Binding-site contacts:
Ligand atom C4 contacts residue LEU38 of chain 1.A at 3.8 Å (hydrophobic).
Ligand atom O1 contacts residue VAL33 of chain 1.A at 3.6 Å.
Ligand atom C9 contacts residue ARG91 of chain 1.A at 4.3 Å.
Ligand atom N contacts residue ILE40 of chain 1.A at 4.0 Å.
Ligand atom C8 contacts residue LEU38 of chain 1.A at 3.7 Å (hydrophobic).
Ligand atom C5 contacts residue VAL92 of chain 1.A at 3.8 Å (hydrophobic).
Ligand atom O contacts residue VAL92 of chain 1.A at 3.9 Å.
Ligand atom N contacts residue ASN86 of chain 1.A at 3.7 Å.
Ligand atom N contacts residue LEU38 of chain 1.A at 4.3 Å.
Ligand atom C7 contacts residue LEU38 of chain 1.A at 4.2 Å (hydrophobic).
Ligand atom C6 contacts residue LEU38 of chain 1.A at 4.0 Å (hydrophobic).
Ligand atom C9 contacts residue LEU38 of chain 1.A at 3.9 Å (hydrophobic).
Ligand atom O contacts residue ALA82 of chain 1.A at 4.4 Å.
Ligand atom C6 contacts residue VAL92 of chain 1.A at 4.0 Å (hydrophobic).
Ligand atom O1 contacts residue VAL92 of chain 1.A at 3.8 Å.
Ligand atom O1 contacts residue PRO28 of chain 1.A at 3.9 Å.
Ligand atom C contacts residue VAL92 of chain 1.A at 3.6 Å (hydrophobic).
Ligand atom C4 contacts residue VAL92 of chain 1.A at 4.0 Å (hydrophobic).
Ligand atom C1 contacts residue PRO28 of chain 1.A at 3.8 Å (hydrophobic).
Ligand atom O contacts residue VAL33 of chain 1.A at 4.0 Å.
Ligand atom O contacts residue TYR43 of chain 1.A at 4.2 Å.
Ligand atom C6 contacts residue PRO28 of chain 1.A at 3.7 Å (hydrophobic).
Ligand atom C3 contacts residue ILE40 of chain 1.A at 4.0 Å (hydrophobic).
Ligand atom C7 contacts residue VAL92 of chain 1.A at 4.3 Å (hydrophobic).
Ligand atom C5 contacts residue LEU38 of chain 1.A at 3.8 Å (hydrophobic).
Ligand atom C1 contacts residue VAL33 of chain 1.A at 3.6 Å (hydrophobic).
Ligand atom C1 contacts residue VAL92 of chain 1.A at 4.2 Å (hydrophobic).
Ligand atom C9 contacts residue VAL92 of chain 1.A at 4.4 Å (hydrophobic).
Ligand atom O contacts residue ASN86 of chain 1.A at 3.0 Å (h-bond).
Ligand atom C2 contacts residue VAL92 of chain 1.A at 3.9 Å (hydrophobic).
Ligand atom C2 contacts residue ASN86 of chain 1.A at 4.0 Å.
Ligand atom C8 contacts residue ARG91 of chain 1.A at 3.8 Å.
Ligand atom C8 contacts residue VAL92 of chain 1.A at 4.5 Å (hydrophobic).
Ligand atom C2 contacts residue LEU38 of chain 1.A at 4.4 Å (hydrophobic).
Ligand atom C7 contacts residue ARG91 of chain 1.A at 4.3 Å.
Ligand atom C3 contacts residue ASN86 of chain 1.A at 3.1 Å.
Ligand atom C1 contacts residue PHE29 of chain 1.A at 3.7 Å (hydrophobic).
Ligand atom C contacts residue ASN86 of chain 1.A at 3.8 Å.
Ligand atom C7 contacts residue PRO28 of chain 1.A at 3.9 Å (hydrophobic).
Ligand atom C contacts residue VAL33 of chain 1.A at 3.8 Å (hydrophobic).

Sequence of chain 1.A:
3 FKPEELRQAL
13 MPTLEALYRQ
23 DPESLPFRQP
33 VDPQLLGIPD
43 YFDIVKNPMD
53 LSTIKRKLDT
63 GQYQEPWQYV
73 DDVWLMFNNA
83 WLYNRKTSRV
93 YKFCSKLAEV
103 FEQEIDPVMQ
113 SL

This protein binds this small molecule.
Small molecule (SMILES): COC(=O)c1c[nH]c2ccccc12